Sequence of chain 1.A:
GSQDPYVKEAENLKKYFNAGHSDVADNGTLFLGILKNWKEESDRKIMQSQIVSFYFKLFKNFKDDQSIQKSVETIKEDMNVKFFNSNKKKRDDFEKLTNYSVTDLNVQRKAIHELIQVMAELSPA

A small-molecule ligand and the protein it binds are described below.
Small molecule (SMILES): CC(=O)N[C@@H]1[C@@H](O)[C@H](O)[C@@H](CO)O[C@H]1O

Sequence of chain 1.B:
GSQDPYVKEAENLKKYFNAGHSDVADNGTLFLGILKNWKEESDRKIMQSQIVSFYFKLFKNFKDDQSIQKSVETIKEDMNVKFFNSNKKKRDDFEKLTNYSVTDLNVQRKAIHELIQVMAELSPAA

Binding-site contacts:
Ligand atom N2 contacts residue ASN29 of chain 1.B at 2.9 Å (h-bond).
Ligand atom C7 contacts residue ASN29 of chain 1.B at 3.9 Å.
Ligand atom N2 contacts residue ASP28 of chain 1.B at 4.0 Å.
Ligand atom O7 contacts residue ASN108 of chain 1.A at 3.0 Å (h-bond).
Ligand atom C3 contacts residue ASN29 of chain 1.B at 3.8 Å.
Ligand atom C7 contacts residue ASP25 of chain 1.B at 4.4 Å.
Ligand atom C7 contacts residue ASP28 of chain 1.B at 4.5 Å.
Ligand atom O6 contacts residue ASN29 of chain 1.B at 4.5 Å.
Ligand atom C7 contacts residue ASN108 of chain 1.A at 4.0 Å.
Ligand atom C4 contacts residue ASN29 of chain 1.B at 4.2 Å.
Ligand atom C8 contacts residue ASP28 of chain 1.B at 3.9 Å.
Ligand atom C2 contacts residue ASN29 of chain 1.B at 2.5 Å.
Ligand atom C5 contacts residue ASN29 of chain 1.B at 3.7 Å.
Ligand atom C1 contacts residue ASN29 of chain 1.B at 1.4 Å.
Ligand atom O5 contacts residue ASN29 of chain 1.B at 2.4 Å (h-bond).
Ligand atom C8 contacts residue ASP25 of chain 1.B at 3.2 Å.
Ligand atom O7 contacts residue ASN29 of chain 1.B at 4.5 Å.